Sequence of chain 1.M:
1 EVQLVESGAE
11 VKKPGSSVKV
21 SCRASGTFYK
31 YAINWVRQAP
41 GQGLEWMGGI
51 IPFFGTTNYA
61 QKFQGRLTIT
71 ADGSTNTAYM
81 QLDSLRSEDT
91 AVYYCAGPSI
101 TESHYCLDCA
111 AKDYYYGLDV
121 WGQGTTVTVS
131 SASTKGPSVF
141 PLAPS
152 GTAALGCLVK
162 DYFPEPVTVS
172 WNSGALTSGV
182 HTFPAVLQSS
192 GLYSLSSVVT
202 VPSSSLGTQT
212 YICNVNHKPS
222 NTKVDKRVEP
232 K

Binding-site contacts:
Ligand atom C1 contacts residue ARG249 of chain 1.A at 3.6 Å.
Ligand atom N2 contacts residue ASN127 of chain 1.A at 3.1 Å (h-bond).
Ligand atom C5 contacts residue ASN127 of chain 1.A at 3.6 Å.
Ligand atom O5 contacts residue ASN127 of chain 1.A at 2.4 Å (h-bond).
Ligand atom C6 contacts residue ARG249 of chain 1.A at 4.0 Å.
Ligand atom C2 contacts residue ASN127 of chain 1.A at 2.6 Å.
Ligand atom N2 contacts residue GLN126 of chain 1.A at 3.8 Å.
Ligand atom O5 contacts residue ARG249 of chain 1.A at 3.6 Å (salt-bridge).
Ligand atom O7 contacts residue ASN127 of chain 1.A at 4.1 Å.
Ligand atom C1 contacts residue SER103 of chain 1.M at 4.3 Å.
Ligand atom C7 contacts residue GLN126 of chain 1.A at 4.2 Å.
Ligand atom C5 contacts residue ARG249 of chain 1.A at 3.4 Å.
Ligand atom C1 contacts residue ASN127 of chain 1.A at 1.4 Å.
Ligand atom C4 contacts residue ASN127 of chain 1.A at 4.2 Å.
Ligand atom C3 contacts residue ASN127 of chain 1.A at 3.9 Å.
Ligand atom C8 contacts residue GLN126 of chain 1.A at 3.4 Å.
Ligand atom C7 contacts residue ASN127 of chain 1.A at 4.0 Å.

Sequence of chain 1.A:
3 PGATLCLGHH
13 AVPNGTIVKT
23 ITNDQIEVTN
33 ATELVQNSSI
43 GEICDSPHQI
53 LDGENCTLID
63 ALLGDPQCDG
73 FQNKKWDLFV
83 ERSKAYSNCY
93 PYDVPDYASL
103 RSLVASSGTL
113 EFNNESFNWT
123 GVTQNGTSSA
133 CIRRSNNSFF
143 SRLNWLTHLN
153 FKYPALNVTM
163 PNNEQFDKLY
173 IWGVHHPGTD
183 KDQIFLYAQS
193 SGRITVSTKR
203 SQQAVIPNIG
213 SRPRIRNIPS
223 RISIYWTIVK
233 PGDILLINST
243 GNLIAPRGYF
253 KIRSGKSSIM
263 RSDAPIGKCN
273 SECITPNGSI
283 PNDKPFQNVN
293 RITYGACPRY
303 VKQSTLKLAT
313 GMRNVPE

A small-molecule ligand and the protein it binds are described below.
Small molecule (SMILES): CC(=O)N[C@H]1[C@H](O[C@H]2[C@H](O)[C@@H](NC(C)=O)CO[C@@H]2CO)O[C@H](CO)[C@@H](O)[C@@H]1O